Binding-site contacts:
Ligand atom O6 contacts residue ASN42 of chain 1.A at 3.6 Å.
Ligand atom N2 contacts residue ASN42 of chain 1.A at 3.1 Å (h-bond).
Ligand atom C4 contacts residue ASN42 of chain 1.A at 4.3 Å.
Ligand atom C1 contacts residue SER24 of chain 1.A at 3.7 Å.
Ligand atom O6 contacts residue ARG74 of chain 1.A at 3.8 Å.
Ligand atom C5 contacts residue ASN42 of chain 1.A at 3.6 Å.
Ligand atom C3 contacts residue SER24 of chain 1.A at 3.9 Å.
Ligand atom C8 contacts residue ARG25 of chain 1.A at 4.0 Å.
Ligand atom C1 contacts residue ARG25 of chain 1.A at 4.4 Å.
Ligand atom C1 contacts residue ASN42 of chain 1.A at 1.4 Å.
Ligand atom C8 contacts residue SER24 of chain 1.A at 3.9 Å.
Ligand atom C7 contacts residue ARG25 of chain 1.A at 4.3 Å.
Ligand atom C2 contacts residue SER24 of chain 1.A at 3.7 Å.
Ligand atom N2 contacts residue ARG25 of chain 1.A at 4.2 Å.
Ligand atom C3 contacts residue ASN42 of chain 1.A at 3.9 Å.
Ligand atom O7 contacts residue ARG25 of chain 1.A at 4.5 Å.
Ligand atom C7 contacts residue ASN42 of chain 1.A at 3.6 Å.
Ligand atom O5 contacts residue ASN42 of chain 1.A at 2.3 Å (h-bond).
Ligand atom C7 contacts residue SER24 of chain 1.A at 3.9 Å.
Ligand atom O7 contacts residue VAL75 of chain 1.A at 4.3 Å.
Ligand atom C2 contacts residue ASN42 of chain 1.A at 2.6 Å.
Ligand atom O7 contacts residue ASN42 of chain 1.A at 3.8 Å.
Ligand atom C8 contacts residue TRP23 of chain 1.A at 3.5 Å (hydrophobic).
Ligand atom N2 contacts residue SER24 of chain 1.A at 3.0 Å (h-bond).

Sequence of chain 1.A:
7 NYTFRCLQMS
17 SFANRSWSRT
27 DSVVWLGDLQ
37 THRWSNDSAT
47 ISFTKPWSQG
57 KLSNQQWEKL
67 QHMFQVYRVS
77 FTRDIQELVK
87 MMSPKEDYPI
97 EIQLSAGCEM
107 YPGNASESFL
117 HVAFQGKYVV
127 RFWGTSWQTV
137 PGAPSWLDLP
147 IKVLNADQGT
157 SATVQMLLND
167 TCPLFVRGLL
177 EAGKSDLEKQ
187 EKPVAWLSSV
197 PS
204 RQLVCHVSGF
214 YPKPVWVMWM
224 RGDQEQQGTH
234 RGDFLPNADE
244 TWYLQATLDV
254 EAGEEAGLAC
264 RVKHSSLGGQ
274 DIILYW

A protein and the small-molecule ligand that binds it are described below.
Small molecule (SMILES): CC(=O)N[C@H]1[C@H](O[C@H]2[C@H](O)[C@@H](NC(C)=O)CO[C@@H]2CO)O[C@H](CO)[C@@H](O)[C@@H]1O